The small molecule below binds the protein below.
Small molecule (SMILES): CC(=O)N[C@@H]1[C@@H](O)[C@H](O)[C@@H](CO)O[C@H]1O

Sequence of chain 1.A:
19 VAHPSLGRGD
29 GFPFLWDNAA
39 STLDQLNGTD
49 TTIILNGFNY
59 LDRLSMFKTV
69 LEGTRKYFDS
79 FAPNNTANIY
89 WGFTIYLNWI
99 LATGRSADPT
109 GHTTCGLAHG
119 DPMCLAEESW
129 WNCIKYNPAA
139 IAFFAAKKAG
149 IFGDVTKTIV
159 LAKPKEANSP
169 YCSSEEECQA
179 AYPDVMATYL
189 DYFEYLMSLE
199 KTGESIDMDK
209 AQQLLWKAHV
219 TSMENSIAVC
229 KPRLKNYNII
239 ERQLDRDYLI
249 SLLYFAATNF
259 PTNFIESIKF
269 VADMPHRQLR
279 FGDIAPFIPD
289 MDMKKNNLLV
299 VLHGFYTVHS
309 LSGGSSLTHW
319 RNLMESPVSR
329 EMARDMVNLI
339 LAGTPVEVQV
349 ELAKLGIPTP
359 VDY

Binding-site contacts:
Ligand atom C1 contacts residue ASN82 of chain 1.A at 2.1 Å.
Ligand atom C8 contacts residue PRO81 of chain 1.A at 4.2 Å (hydrophobic).
Ligand atom O6 contacts residue ASP28 of chain 1.A at 3.7 Å.
Ligand atom N2 contacts residue ASN82 of chain 1.A at 2.9 Å (h-bond).
Ligand atom C7 contacts residue ASN82 of chain 1.A at 3.4 Å.
Ligand atom O7 contacts residue PRO81 of chain 1.A at 4.0 Å.
Ligand atom C5 contacts residue ASN82 of chain 1.A at 4.1 Å.
Ligand atom C6 contacts residue ASP28 of chain 1.A at 3.6 Å.
Ligand atom C4 contacts residue ASN82 of chain 1.A at 4.5 Å.
Ligand atom C3 contacts residue ASN82 of chain 1.A at 4.1 Å.
Ligand atom C8 contacts residue ASN82 of chain 1.A at 4.4 Å.
Ligand atom C7 contacts residue PRO81 of chain 1.A at 4.3 Å (hydrophobic).
Ligand atom O7 contacts residue ASN82 of chain 1.A at 3.5 Å (h-bond).
Ligand atom O5 contacts residue ASN82 of chain 1.A at 2.8 Å (h-bond).
Ligand atom C2 contacts residue ASN82 of chain 1.A at 2.6 Å.